Sequence of chain 1.A:
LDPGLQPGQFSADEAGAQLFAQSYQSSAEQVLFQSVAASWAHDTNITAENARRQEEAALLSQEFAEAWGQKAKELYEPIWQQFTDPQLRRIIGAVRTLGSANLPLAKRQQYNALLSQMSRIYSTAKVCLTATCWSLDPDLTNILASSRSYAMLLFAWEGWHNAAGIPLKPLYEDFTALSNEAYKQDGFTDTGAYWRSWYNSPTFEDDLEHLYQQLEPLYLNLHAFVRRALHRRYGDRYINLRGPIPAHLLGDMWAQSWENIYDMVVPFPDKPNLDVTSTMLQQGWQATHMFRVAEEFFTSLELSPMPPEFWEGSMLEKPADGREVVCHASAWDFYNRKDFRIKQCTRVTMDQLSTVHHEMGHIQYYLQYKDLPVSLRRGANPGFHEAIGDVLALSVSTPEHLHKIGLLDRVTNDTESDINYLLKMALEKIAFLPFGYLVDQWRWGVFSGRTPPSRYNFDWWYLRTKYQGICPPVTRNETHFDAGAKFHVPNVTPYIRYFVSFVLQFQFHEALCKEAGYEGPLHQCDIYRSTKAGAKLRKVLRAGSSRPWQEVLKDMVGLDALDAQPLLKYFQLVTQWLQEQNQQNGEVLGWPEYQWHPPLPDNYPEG

Binding-site contacts:
Ligand atom O6 contacts residue ARG53 of chain 1.A at 4.3 Å.
Ligand atom C2 contacts residue ASN45 of chain 1.A at 2.4 Å.
Ligand atom O5 contacts residue THR47 of chain 1.A at 4.2 Å.
Ligand atom C8 contacts residue ARG326 of chain 1.A at 3.8 Å.
Ligand atom O6 contacts residue THR47 of chain 1.A at 2.8 Å (h-bond).
Ligand atom C6 contacts residue THR47 of chain 1.A at 4.2 Å.
Ligand atom O6 contacts residue GLU49 of chain 1.A at 3.8 Å.
Ligand atom C5 contacts residue ASN45 of chain 1.A at 3.6 Å.
Ligand atom C6 contacts residue ARG53 of chain 1.A at 4.3 Å.
Ligand atom O5 contacts residue ASN50 of chain 1.A at 3.1 Å (h-bond).
Ligand atom C1 contacts residue ASN45 of chain 1.A at 1.4 Å.
Ligand atom C3 contacts residue ASN45 of chain 1.A at 3.7 Å.
Ligand atom C1 contacts residue ASN50 of chain 1.A at 3.9 Å.
Ligand atom N2 contacts residue ASN45 of chain 1.A at 2.9 Å (h-bond).
Ligand atom C7 contacts residue ASN45 of chain 1.A at 3.5 Å.
Ligand atom C8 contacts residue ASP324 of chain 1.A at 4.3 Å.
Ligand atom C1 contacts residue THR47 of chain 1.A at 4.4 Å.
Ligand atom O6 contacts residue ASN50 of chain 1.A at 3.6 Å (h-bond).
Ligand atom O5 contacts residue ASN45 of chain 1.A at 2.3 Å (h-bond).
Ligand atom O7 contacts residue ASN45 of chain 1.A at 3.6 Å.
Ligand atom C5 contacts residue ASN50 of chain 1.A at 4.2 Å.
Ligand atom C4 contacts residue ASN45 of chain 1.A at 4.2 Å.
Ligand atom C6 contacts residue ASN50 of chain 1.A at 3.8 Å.

This small molecule binds to this protein.
Small molecule (SMILES): CC(=O)N[C@H]1[C@H](O[C@H]2[C@H](O)[C@@H](NC(C)=O)CO[C@@H]2CO)O[C@H](CO)[C@@H](O)[C@@H]1O